Sequence of chain 11.C:
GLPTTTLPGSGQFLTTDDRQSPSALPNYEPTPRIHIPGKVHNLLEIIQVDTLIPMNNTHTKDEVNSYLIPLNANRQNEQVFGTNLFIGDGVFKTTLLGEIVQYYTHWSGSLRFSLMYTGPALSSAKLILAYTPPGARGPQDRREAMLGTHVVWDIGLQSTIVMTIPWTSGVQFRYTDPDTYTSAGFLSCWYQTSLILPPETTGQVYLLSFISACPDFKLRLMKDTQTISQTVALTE

Sequence of chain 11.A:
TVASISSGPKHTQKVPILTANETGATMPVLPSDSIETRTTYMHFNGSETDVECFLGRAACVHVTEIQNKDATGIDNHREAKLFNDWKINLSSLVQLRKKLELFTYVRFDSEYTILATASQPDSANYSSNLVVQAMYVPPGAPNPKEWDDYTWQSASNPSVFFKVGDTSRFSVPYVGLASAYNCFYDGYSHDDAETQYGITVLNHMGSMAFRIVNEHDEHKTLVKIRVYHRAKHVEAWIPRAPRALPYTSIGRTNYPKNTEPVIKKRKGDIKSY

Sequence of chain 12.C:
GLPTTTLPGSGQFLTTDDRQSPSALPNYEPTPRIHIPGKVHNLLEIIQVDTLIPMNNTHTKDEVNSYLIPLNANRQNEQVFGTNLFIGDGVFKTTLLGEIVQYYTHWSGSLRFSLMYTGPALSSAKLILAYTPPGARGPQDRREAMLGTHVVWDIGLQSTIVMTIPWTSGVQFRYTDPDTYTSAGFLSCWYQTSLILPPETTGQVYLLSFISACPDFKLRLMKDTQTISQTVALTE

Binding-site contacts:
Ligand atom C3C contacts residue TYR128 of chain 11.A at 3.8 Å (hydrophobic).
Ligand atom C3C contacts residue ILE104 of chain 11.A at 3.6 Å (hydrophobic).
Ligand atom C5C contacts residue TYR152 of chain 11.A at 3.8 Å (hydrophobic).
Ligand atom C4C contacts residue VAL191 of chain 11.A at 3.7 Å (hydrophobic).
Ligand atom CL1 contacts residue VAL188 of chain 11.A at 3.7 Å.
Ligand atom C4A contacts residue VAL176 of chain 11.A at 3.9 Å (hydrophobic).
Ligand atom C4A contacts residue PRO174 of chain 11.A at 3.2 Å (hydrophobic).
Ligand atom C4B contacts residue TYR152 of chain 11.A at 3.7 Å (hydrophobic).
Ligand atom C3B contacts residue TYR152 of chain 11.A at 3.9 Å (hydrophobic).
Ligand atom N2 contacts residue MET221 of chain 11.A at 3.9 Å.
Ligand atom CL2 contacts residue TYR128 of chain 11.A at 3.4 Å.
Ligand atom CL1 contacts residue LEU25 of chain 11.C at 3.5 Å.
Ligand atom C2A contacts residue PHE186 of chain 11.A at 3.6 Å (hydrophobic).
Ligand atom C5B contacts residue PHE186 of chain 11.A at 3.8 Å (hydrophobic).
Ligand atom C31 contacts residue TYR197 of chain 11.A at 3.6 Å (hydrophobic).
Ligand atom C1C contacts residue TYR128 of chain 11.A at 3.6 Å (hydrophobic).
Ligand atom C4 contacts residue TYR197 of chain 11.A at 3.6 Å (hydrophobic).
Ligand atom CL2 contacts residue MET224 of chain 11.A at 3.2 Å.
Ligand atom C5B contacts residue MET224 of chain 11.A at 3.8 Å (hydrophobic).
Ligand atom N2 contacts residue ASN219 of chain 11.A at 3.5 Å (h-bond).
Ligand atom O1B contacts residue VAL188 of chain 11.A at 3.8 Å.
Ligand atom C5 contacts residue MET221 of chain 11.A at 3.9 Å (hydrophobic).
Ligand atom CL2 contacts residue ILE104 of chain 11.A at 3.4 Å.
Ligand atom C5A contacts residue VAL176 of chain 11.A at 3.8 Å (hydrophobic).
Ligand atom C4B contacts residue PHE186 of chain 11.A at 3.6 Å (hydrophobic).
Ligand atom C1C contacts residue LEU106 of chain 11.A at 3.9 Å (hydrophobic).
Ligand atom C5 contacts residue LEU106 of chain 11.A at 3.7 Å (hydrophobic).
Ligand atom C31 contacts residue ASN219 of chain 11.A at 3.7 Å.
Ligand atom C2C contacts residue MET221 of chain 11.A at 3.3 Å (hydrophobic).
Ligand atom O1 contacts residue LEU106 of chain 11.A at 3.7 Å.
Ligand atom C4A contacts residue ALA150 of chain 11.A at 3.9 Å (hydrophobic).
Ligand atom C4A contacts residue SER175 of chain 11.A at 3.6 Å.
Ligand atom N3A contacts residue PRO174 of chain 11.A at 3.3 Å (h-bond).
Ligand atom O1A contacts residue PHE186 of chain 11.A at 3.4 Å.
Ligand atom C2C contacts residue ILE104 of chain 11.A at 3.9 Å (hydrophobic).
Ligand atom O1A contacts residue MET224 of chain 11.A at 3.9 Å.
Ligand atom N3A contacts residue ALA24 of chain 11.C at 3.8 Å.
Ligand atom C3B contacts residue ALA24 of chain 11.C at 4.0 Å (hydrophobic).
Ligand atom O1 contacts residue MET221 of chain 11.A at 3.4 Å (h-bond).
Ligand atom C5A contacts residue ALA150 of chain 11.A at 3.4 Å (hydrophobic).

This protein binds this small molecule.
Small molecule (SMILES): Cc1cc(CCCCCOc2c(Cl)cc(C3=NCCO3)cc2Cl)on1